Binding-site contacts:
Ligand atom O3G contacts residue THR645 of chain 1.G at 3.0 Å (h-bond).
Ligand atom PA contacts residue THR645 of chain 1.G at 3.2 Å.
Ligand atom O3A contacts residue ARG859 of chain 1.G at 3.4 Å (salt-bridge).
Ligand atom O3A contacts residue GLY641 of chain 1.G at 3.2 Å (h-bond).
Ligand atom C2 contacts residue ILE603 of chain 1.G at 3.6 Å (hydrophobic).
Ligand atom N7 contacts residue VAL642 of chain 1.G at 3.6 Å.
Ligand atom O2B contacts residue GLY641 of chain 1.G at 3.4 Å.
Ligand atom C2' contacts residue GLU646 of chain 1.G at 3.4 Å.
Ligand atom O1B contacts residue VAL642 of chain 1.G at 3.3 Å (h-bond).
Ligand atom C4' contacts residue ARG859 of chain 1.G at 3.4 Å.
Ligand atom O3A contacts residue VAL642 of chain 1.G at 3.1 Å (h-bond).
Ligand atom O1B contacts residue LYS644 of chain 1.G at 3.2 Å (salt-bridge).
Ligand atom O1A contacts residue LYS644 of chain 1.G at 2.7 Å (salt-bridge).
Ligand atom O5' contacts residue GLU646 of chain 1.G at 3.5 Å.
Ligand atom O1A contacts residue GLU646 of chain 1.G at 3.3 Å (salt-bridge).
Ligand atom C8 contacts residue VAL642 of chain 1.G at 3.5 Å (hydrophobic).
Ligand atom C5' contacts residue VAL642 of chain 1.G at 3.7 Å (hydrophobic).
Ligand atom C5' contacts residue GLY641 of chain 1.G at 3.3 Å.
Ligand atom O1A contacts residue VAL642 of chain 1.G at 3.0 Å (h-bond).
Ligand atom N3 contacts residue GLU646 of chain 1.G at 2.9 Å (salt-bridge).
Ligand atom O4' contacts residue GLY641 of chain 1.G at 3.0 Å (h-bond).
Ligand atom O2B contacts residue ARG859 of chain 1.G at 3.1 Å (salt-bridge).
Ligand atom O2' contacts residue GLU646 of chain 1.G at 3.4 Å (salt-bridge).
Ligand atom C2 contacts residue SER602 of chain 1.G at 3.4 Å.
Ligand atom C2 contacts residue GLU646 of chain 1.G at 3.3 Å.
Ligand atom O2G contacts residue THR645 of chain 1.G at 2.6 Å (h-bond).
Ligand atom O1B contacts residue GLY641 of chain 1.G at 3.6 Å.
Ligand atom S1G contacts residue GLU711 of chain 1.G at 3.3 Å (salt-bridge).
Ligand atom C4 contacts residue GLU646 of chain 1.G at 3.3 Å.
Ligand atom C4' contacts residue GLY641 of chain 1.G at 3.4 Å.
Ligand atom N1 contacts residue ILE603 of chain 1.G at 3.3 Å.
Ligand atom C6 contacts residue ILE603 of chain 1.G at 3.7 Å (hydrophobic).
Ligand atom N6 contacts residue ILE603 of chain 1.G at 3.3 Å.
Ligand atom N7 contacts residue GLY643 of chain 1.G at 2.9 Å (h-bond).
Ligand atom O2A contacts residue THR645 of chain 1.G at 2.2 Å (h-bond).
Ligand atom PG contacts residue THR645 of chain 1.G at 3.3 Å.
Ligand atom O1A contacts residue THR645 of chain 1.G at 2.5 Å (h-bond).
Ligand atom O3' contacts residue ARG859 of chain 1.G at 3.6 Å.
Ligand atom O1A contacts residue GLY643 of chain 1.G at 3.3 Å.
Ligand atom C8 contacts residue GLY643 of chain 1.G at 3.1 Å.

The small molecule below binds the protein below.
Small molecule (SMILES): Nc1ncnc2c1ncn2[C@@H]1O[C@H](COP(=O)(O)OP(=O)(O)OP(O)(O)=S)[C@@H](O)[C@H]1O

Sequence of chain 1.G:
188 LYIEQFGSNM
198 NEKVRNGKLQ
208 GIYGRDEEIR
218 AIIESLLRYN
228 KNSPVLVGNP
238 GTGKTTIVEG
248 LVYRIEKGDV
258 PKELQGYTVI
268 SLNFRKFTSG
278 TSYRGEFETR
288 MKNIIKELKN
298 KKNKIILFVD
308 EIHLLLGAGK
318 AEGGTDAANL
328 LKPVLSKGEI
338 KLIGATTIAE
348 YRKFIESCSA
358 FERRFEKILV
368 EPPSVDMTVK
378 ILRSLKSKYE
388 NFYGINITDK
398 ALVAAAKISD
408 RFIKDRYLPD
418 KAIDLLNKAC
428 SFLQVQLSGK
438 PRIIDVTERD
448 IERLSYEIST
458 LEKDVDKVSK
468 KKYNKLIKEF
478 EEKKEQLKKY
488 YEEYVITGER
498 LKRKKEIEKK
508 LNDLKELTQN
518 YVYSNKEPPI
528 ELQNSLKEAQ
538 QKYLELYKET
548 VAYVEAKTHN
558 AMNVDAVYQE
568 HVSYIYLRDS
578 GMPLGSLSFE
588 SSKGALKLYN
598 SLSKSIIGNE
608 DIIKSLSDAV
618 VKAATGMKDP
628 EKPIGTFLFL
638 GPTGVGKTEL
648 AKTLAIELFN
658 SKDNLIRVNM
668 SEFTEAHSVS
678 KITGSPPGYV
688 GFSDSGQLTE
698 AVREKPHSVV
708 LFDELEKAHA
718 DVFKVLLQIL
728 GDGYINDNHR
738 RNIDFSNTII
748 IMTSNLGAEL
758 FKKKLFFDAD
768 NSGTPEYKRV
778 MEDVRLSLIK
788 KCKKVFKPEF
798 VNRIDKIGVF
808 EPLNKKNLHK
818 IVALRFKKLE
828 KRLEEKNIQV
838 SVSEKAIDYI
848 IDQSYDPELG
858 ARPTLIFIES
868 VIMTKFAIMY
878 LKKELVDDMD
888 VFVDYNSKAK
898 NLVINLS